The small molecule below binds the protein below.
Small molecule (SMILES): Nc1ncnc2c1ncn2[C@@H]1O[C@H](CO)[C@@H](O)[C@H]1O

Sequence of chain 1.B:
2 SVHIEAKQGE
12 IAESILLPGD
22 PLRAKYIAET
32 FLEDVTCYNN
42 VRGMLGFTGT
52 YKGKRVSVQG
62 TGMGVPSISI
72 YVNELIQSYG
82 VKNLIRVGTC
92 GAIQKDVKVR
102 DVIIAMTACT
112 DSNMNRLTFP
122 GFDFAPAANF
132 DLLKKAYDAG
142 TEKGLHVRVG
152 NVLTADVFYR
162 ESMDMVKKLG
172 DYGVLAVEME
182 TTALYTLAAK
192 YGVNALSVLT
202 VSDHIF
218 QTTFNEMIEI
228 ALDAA

Binding-site contacts:
Ligand atom C4' contacts residue SO41 of chain 1.C at 3.5 Å.
Ligand atom O3' contacts residue MET64 of chain 1.A at 3.6 Å.
Ligand atom O2' contacts residue ARG87 of chain 1.A at 3.0 Å (salt-bridge).
Ligand atom N3 contacts residue GLU179 of chain 1.A at 3.7 Å.
Ligand atom C2' contacts residue MET180 of chain 1.A at 3.5 Å (hydrophobic).
Ligand atom N6 contacts residue GLY92 of chain 1.A at 3.7 Å.
Ligand atom C1' contacts residue SO41 of chain 1.C at 3.3 Å.
Ligand atom O2' contacts residue MET180 of chain 1.A at 2.9 Å (h-bond).
Ligand atom C4 contacts residue VAL178 of chain 1.A at 3.7 Å (hydrophobic).
Ligand atom C5' contacts residue PHE159 of chain 1.A at 3.7 Å (hydrophobic).
Ligand atom N6 contacts residue ASP204 of chain 1.A at 2.9 Å (salt-bridge).
Ligand atom O5' contacts residue PHE159 of chain 1.A at 3.4 Å.
Ligand atom C5' contacts residue MET64 of chain 1.A at 3.7 Å (hydrophobic).
Ligand atom N7 contacts residue CYS91 of chain 1.A at 3.4 Å.
Ligand atom O4' contacts residue ARG43 of chain 1.B at 3.5 Å (salt-bridge).
Ligand atom N9 contacts residue THR90 of chain 1.A at 3.7 Å.
Ligand atom C3' contacts residue GLU181 of chain 1.A at 3.6 Å.
Ligand atom N7 contacts residue ASP204 of chain 1.A at 2.9 Å (salt-bridge).
Ligand atom O4' contacts residue THR90 of chain 1.A at 3.3 Å (h-bond).
Ligand atom C1' contacts residue THR90 of chain 1.A at 3.4 Å.
Ligand atom C8 contacts residue THR90 of chain 1.A at 3.2 Å.
Ligand atom C8 contacts residue CYS91 of chain 1.A at 3.5 Å (hydrophobic).
Ligand atom O2' contacts residue SO41 of chain 1.C at 3.1 Å (h-bond).
Ligand atom N1 contacts residue PHE159 of chain 1.A at 3.5 Å.
Ligand atom O5' contacts residue HIS4 of chain 1.B at 2.6 Å.
Ligand atom C5 contacts residue VAL178 of chain 1.A at 3.7 Å (hydrophobic).
Ligand atom O2' contacts residue THR90 of chain 1.A at 3.6 Å (h-bond).
Ligand atom O3' contacts residue SO41 of chain 1.C at 2.6 Å (h-bond).
Ligand atom O2' contacts residue GLU181 of chain 1.A at 2.8 Å (salt-bridge).
Ligand atom O4' contacts residue SO41 of chain 1.C at 3.5 Å (h-bond).
Ligand atom O3' contacts residue GLU181 of chain 1.A at 2.6 Å (salt-bridge).
Ligand atom C2 contacts residue PHE159 of chain 1.A at 3.4 Å (hydrophobic).
Ligand atom N7 contacts residue GLY92 of chain 1.A at 3.5 Å (h-bond).
Ligand atom C2' contacts residue SO41 of chain 1.C at 3.6 Å.
Ligand atom C6 contacts residue PHE159 of chain 1.A at 3.6 Å (hydrophobic).
Ligand atom O2' contacts residue GLU179 of chain 1.A at 3.3 Å.
Ligand atom C3' contacts residue SO41 of chain 1.C at 3.5 Å.
Ligand atom C4' contacts residue ARG43 of chain 1.B at 3.6 Å.
Ligand atom C5' contacts residue HIS4 of chain 1.B at 3.5 Å.
Ligand atom N3 contacts residue MET180 of chain 1.A at 3.5 Å.

Sequence of chain 1.A:
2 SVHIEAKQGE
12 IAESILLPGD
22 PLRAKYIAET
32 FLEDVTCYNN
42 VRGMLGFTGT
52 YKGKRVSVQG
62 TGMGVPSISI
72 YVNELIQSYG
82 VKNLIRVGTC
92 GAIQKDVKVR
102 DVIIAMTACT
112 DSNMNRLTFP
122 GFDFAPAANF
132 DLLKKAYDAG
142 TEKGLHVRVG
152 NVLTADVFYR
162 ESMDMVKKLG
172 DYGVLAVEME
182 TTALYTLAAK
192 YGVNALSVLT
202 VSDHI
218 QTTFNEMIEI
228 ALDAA